Sequence of chain 1.D:
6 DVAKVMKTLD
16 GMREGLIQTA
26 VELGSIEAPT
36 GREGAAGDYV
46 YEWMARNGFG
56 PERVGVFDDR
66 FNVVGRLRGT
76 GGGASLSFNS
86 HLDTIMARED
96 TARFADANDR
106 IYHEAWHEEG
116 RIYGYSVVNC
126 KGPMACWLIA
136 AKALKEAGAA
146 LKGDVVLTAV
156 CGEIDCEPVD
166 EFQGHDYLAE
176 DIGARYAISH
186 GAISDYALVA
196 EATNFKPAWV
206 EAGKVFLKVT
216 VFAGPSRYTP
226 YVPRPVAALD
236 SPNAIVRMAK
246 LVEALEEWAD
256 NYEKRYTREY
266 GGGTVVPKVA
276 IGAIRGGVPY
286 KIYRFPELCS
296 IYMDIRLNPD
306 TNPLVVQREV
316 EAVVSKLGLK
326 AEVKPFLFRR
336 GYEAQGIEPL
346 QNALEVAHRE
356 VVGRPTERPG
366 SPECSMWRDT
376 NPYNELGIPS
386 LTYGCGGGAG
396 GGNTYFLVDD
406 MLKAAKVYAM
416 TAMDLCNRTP

A protein and the small-molecule ligand that binds it are described below.
Small molecule (SMILES): Nc1ccc([N+](=O)[O-])cc1C(=O)O

Sequence of chain 1.B:
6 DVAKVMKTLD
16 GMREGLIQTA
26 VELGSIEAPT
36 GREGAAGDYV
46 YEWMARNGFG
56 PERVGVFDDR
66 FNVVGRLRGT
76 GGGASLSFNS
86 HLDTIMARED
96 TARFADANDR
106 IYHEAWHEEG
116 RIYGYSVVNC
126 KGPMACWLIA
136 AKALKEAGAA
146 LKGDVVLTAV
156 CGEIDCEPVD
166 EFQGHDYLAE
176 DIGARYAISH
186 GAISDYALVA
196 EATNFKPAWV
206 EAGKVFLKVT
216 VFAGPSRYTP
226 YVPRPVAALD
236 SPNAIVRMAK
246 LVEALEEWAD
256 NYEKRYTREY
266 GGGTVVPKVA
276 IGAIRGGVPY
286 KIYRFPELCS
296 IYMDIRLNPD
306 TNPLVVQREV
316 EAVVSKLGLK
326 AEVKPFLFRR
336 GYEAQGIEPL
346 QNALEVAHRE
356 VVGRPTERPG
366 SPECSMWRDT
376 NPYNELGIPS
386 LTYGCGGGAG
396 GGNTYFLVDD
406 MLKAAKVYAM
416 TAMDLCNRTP

Binding-site contacts:
Ligand atom N13 contacts residue ARG373 of chain 1.B at 4.2 Å.
Ligand atom O11 contacts residue GLU196 of chain 1.B at 2.8 Å (salt-bridge).
Ligand atom C01 contacts residue ASP160 of chain 1.B at 4.1 Å.
Ligand atom C06 contacts residue ASN124 of chain 1.B at 3.6 Å.
Ligand atom O09 contacts residue TYR223 of chain 1.D at 3.6 Å.
Ligand atom O09 contacts residue GLY395 of chain 1.B at 3.2 Å.
Ligand atom C03 contacts residue TYR223 of chain 1.D at 3.9 Å (hydrophobic).
Ligand atom N07 contacts residue TYR223 of chain 1.D at 3.6 Å.
Ligand atom O08 contacts residue ARG289 of chain 1.D at 3.7 Å.
Ligand atom C04 contacts residue TYR223 of chain 1.D at 4.0 Å (hydrophobic).
Ligand atom C05 contacts residue ASN124 of chain 1.B at 3.3 Å.
Ligand atom C10 contacts residue GLU196 of chain 1.B at 4.0 Å.
Ligand atom O12 contacts residue ALA394 of chain 1.B at 3.7 Å.
Ligand atom C06 contacts residue TYR223 of chain 1.D at 3.4 Å (hydrophobic).
Ligand atom N13 contacts residue TRP372 of chain 1.B at 3.3 Å (h-bond).
Ligand atom C10 contacts residue ASN124 of chain 1.B at 3.6 Å.
Ligand atom C02 contacts residue ASP160 of chain 1.B at 4.0 Å.
Ligand atom C05 contacts residue TYR223 of chain 1.D at 3.6 Å (hydrophobic).
Ligand atom C03 contacts residue ASN124 of chain 1.B at 4.0 Å.
Ligand atom C04 contacts residue ASN124 of chain 1.B at 3.5 Å.
Ligand atom C01 contacts residue TYR223 of chain 1.D at 3.4 Å (hydrophobic).
Ligand atom N07 contacts residue ILE90 of chain 1.B at 3.7 Å.
Ligand atom O11 contacts residue ASN124 of chain 1.B at 3.4 Å (h-bond).
Ligand atom C02 contacts residue GLU158 of chain 1.B at 3.7 Å.
Ligand atom O08 contacts residue TYR223 of chain 1.D at 3.8 Å.
Ligand atom O08 contacts residue TYR288 of chain 1.D at 3.2 Å.
Ligand atom C01 contacts residue ASN124 of chain 1.B at 4.2 Å.
Ligand atom O12 contacts residue GLY395 of chain 1.B at 4.0 Å.
Ligand atom O12 contacts residue ARG373 of chain 1.B at 3.6 Å.
Ligand atom O09 contacts residue ALA394 of chain 1.B at 3.9 Å.
Ligand atom N13 contacts residue GLU196 of chain 1.B at 3.9 Å.
Ligand atom C10 contacts residue ARG373 of chain 1.B at 3.3 Å.
Ligand atom O11 contacts residue ARG373 of chain 1.B at 2.4 Å (salt-bridge).
Ligand atom O09 contacts residue ILE90 of chain 1.B at 3.4 Å.
Ligand atom N13 contacts residue GLU158 of chain 1.B at 3.2 Å (salt-bridge).
Ligand atom C02 contacts residue TYR223 of chain 1.D at 3.6 Å (hydrophobic).
Ligand atom O08 contacts residue ILE90 of chain 1.B at 3.8 Å.
Ligand atom C01 contacts residue ILE159 of chain 1.B at 4.2 Å (hydrophobic).
Ligand atom O09 contacts residue ARG289 of chain 1.D at 3.2 Å (salt-bridge).
Ligand atom C03 contacts residue GLU158 of chain 1.B at 3.8 Å.